Sequence of chain 1.A:
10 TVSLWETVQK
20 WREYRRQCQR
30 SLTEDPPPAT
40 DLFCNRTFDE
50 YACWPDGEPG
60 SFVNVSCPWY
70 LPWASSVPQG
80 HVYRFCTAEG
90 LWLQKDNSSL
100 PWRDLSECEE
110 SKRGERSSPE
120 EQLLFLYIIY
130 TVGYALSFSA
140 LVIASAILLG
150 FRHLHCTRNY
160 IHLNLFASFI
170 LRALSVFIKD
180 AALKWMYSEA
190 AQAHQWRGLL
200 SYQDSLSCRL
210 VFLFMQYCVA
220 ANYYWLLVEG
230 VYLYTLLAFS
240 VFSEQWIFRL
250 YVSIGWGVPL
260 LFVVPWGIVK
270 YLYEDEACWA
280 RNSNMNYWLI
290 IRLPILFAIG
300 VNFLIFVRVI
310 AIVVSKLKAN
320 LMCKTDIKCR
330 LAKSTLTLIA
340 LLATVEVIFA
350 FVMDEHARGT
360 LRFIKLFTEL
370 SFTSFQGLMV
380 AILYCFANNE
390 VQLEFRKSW

Binding-site contacts:
Ligand atom C2 contacts residue PHE61 of chain 1.A at 4.1 Å (hydrophobic).
Ligand atom O6 contacts residue HIS80 of chain 1.A at 4.2 Å.
Ligand atom C1 contacts residue PHE61 of chain 1.A at 3.8 Å (hydrophobic).
Ligand atom C6 contacts residue ASN63 of chain 1.A at 3.8 Å.
Ligand atom O6 contacts residue TYR82 of chain 1.A at 4.1 Å.
Ligand atom C5 contacts residue TYR82 of chain 1.A at 4.4 Å (hydrophobic).
Ligand atom C4 contacts residue ASN63 of chain 1.A at 4.3 Å.
Ligand atom C7 contacts residue ASN63 of chain 1.A at 3.5 Å.
Ligand atom O4 contacts residue PHE61 of chain 1.A at 4.3 Å.
Ligand atom C2 contacts residue ASN63 of chain 1.A at 2.4 Å.
Ligand atom C7 contacts residue PHE61 of chain 1.A at 4.1 Å (hydrophobic).
Ligand atom C8 contacts residue GLU106 of chain 1.A at 4.0 Å.
Ligand atom N2 contacts residue ASN63 of chain 1.A at 2.8 Å (h-bond).
Ligand atom O7 contacts residue TYR82 of chain 1.A at 3.2 Å (h-bond).
Ligand atom N2 contacts residue PHE61 of chain 1.A at 3.7 Å.
Ligand atom C8 contacts residue PHE61 of chain 1.A at 3.5 Å (hydrophobic).
Ligand atom O5 contacts residue TYR82 of chain 1.A at 3.9 Å.
Ligand atom C1 contacts residue VAL62 of chain 1.A at 4.3 Å (hydrophobic).
Ligand atom O6 contacts residue ASN63 of chain 1.A at 3.9 Å.
Ligand atom C3 contacts residue PHE61 of chain 1.A at 3.9 Å (hydrophobic).
Ligand atom O6 contacts residue GLU106 of chain 1.A at 3.5 Å (salt-bridge).
Ligand atom O5 contacts residue ASN63 of chain 1.A at 2.4 Å (h-bond).
Ligand atom C7 contacts residue TYR82 of chain 1.A at 4.2 Å (hydrophobic).
Ligand atom C3 contacts residue ASN63 of chain 1.A at 3.7 Å.
Ligand atom C1 contacts residue TYR82 of chain 1.A at 4.1 Å (hydrophobic).
Ligand atom C5 contacts residue ASN63 of chain 1.A at 3.6 Å.
Ligand atom C1 contacts residue ASN63 of chain 1.A at 1.4 Å.
Ligand atom O7 contacts residue ASN63 of chain 1.A at 3.9 Å.

This protein binds this small molecule.
Small molecule (SMILES): CC(=O)N[C@H]1[C@H](O[C@H]2[C@H](O)[C@@H](NC(C)=O)CO[C@@H]2CO)O[C@H](CO)[C@@H](O)[C@@H]1O